Sequence of chain 1.A:
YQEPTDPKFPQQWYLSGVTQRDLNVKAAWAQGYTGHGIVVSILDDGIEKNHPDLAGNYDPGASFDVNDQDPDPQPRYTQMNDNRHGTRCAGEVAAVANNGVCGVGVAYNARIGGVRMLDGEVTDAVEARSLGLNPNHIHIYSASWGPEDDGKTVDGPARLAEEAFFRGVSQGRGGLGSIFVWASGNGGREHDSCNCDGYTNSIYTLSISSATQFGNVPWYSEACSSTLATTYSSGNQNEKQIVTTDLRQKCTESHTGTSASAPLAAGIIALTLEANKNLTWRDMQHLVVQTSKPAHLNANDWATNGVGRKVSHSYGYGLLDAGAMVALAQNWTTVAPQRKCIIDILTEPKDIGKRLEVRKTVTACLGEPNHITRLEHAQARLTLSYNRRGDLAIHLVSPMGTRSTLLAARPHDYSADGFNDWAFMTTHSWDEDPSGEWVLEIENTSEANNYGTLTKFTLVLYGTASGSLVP

The protein below binds the small molecule below.
Small molecule (SMILES): CC(=O)N[C@@H]1[C@@H](O)[C@H](O)[C@@H](CO)O[C@H]1O

Binding-site contacts:
Ligand atom O7 contacts residue ASN280 of chain 1.A at 3.3 Å (h-bond).
Ligand atom O5 contacts residue THR336 of chain 1.A at 3.6 Å (h-bond).
Ligand atom C5 contacts residue THR336 of chain 1.A at 4.4 Å.
Ligand atom C7 contacts residue ASN280 of chain 1.A at 3.3 Å.
Ligand atom C8 contacts residue ASN280 of chain 1.A at 4.4 Å.
Ligand atom O5 contacts residue ASN280 of chain 1.A at 2.3 Å (h-bond).
Ligand atom O6 contacts residue THR336 of chain 1.A at 3.5 Å (h-bond).
Ligand atom C5 contacts residue ASN280 of chain 1.A at 3.6 Å.
Ligand atom C1 contacts residue ASN280 of chain 1.A at 1.4 Å.
Ligand atom C2 contacts residue ASN280 of chain 1.A at 2.5 Å.
Ligand atom N2 contacts residue ASN280 of chain 1.A at 2.9 Å (h-bond).
Ligand atom C6 contacts residue THR336 of chain 1.A at 3.9 Å.
Ligand atom C4 contacts residue ASN280 of chain 1.A at 4.2 Å.
Ligand atom C3 contacts residue ASN280 of chain 1.A at 3.8 Å.